Binding-site contacts:
Ligand atom C5 contacts residue ASN125 of chain 1.A at 3.4 Å.
Ligand atom C2 contacts residue ASN125 of chain 1.A at 2.6 Å.
Ligand atom C1 contacts residue ASN125 of chain 1.A at 1.4 Å.
Ligand atom O5 contacts residue ASN125 of chain 1.A at 2.1 Å (h-bond).
Ligand atom C6 contacts residue ASN125 of chain 1.A at 4.1 Å.
Ligand atom N2 contacts residue ASN125 of chain 1.A at 3.3 Å (h-bond).
Ligand atom C4 contacts residue ASN125 of chain 1.A at 4.1 Å.
Ligand atom C3 contacts residue ASN125 of chain 1.A at 3.9 Å.

The protein below binds the small molecule below.
Small molecule (SMILES): CC(=O)N[C@@H]1[C@@H](O)[C@H](O)[C@@H](CO)O[C@H]1O

Sequence of chain 1.A:
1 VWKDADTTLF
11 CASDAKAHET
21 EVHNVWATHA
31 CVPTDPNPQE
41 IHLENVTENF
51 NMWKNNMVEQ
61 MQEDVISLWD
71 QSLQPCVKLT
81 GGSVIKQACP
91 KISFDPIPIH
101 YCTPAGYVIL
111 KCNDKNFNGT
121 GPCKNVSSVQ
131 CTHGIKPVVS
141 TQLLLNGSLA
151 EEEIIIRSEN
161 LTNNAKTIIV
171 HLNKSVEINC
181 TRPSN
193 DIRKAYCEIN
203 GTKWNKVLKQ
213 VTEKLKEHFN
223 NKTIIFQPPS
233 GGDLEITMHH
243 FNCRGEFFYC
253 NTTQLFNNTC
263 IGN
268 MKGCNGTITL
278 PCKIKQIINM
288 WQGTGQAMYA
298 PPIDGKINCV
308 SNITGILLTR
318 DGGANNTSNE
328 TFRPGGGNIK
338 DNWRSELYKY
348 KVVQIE